Sequence of chain 1.C:
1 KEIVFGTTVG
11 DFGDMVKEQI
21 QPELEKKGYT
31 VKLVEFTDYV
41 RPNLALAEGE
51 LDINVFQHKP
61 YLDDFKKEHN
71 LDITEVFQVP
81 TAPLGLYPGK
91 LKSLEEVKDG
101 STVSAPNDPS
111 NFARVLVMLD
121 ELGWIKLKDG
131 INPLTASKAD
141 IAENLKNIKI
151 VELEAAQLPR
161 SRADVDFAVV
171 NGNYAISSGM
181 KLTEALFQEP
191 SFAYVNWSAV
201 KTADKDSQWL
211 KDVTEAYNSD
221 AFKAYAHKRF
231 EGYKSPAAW

Binding-site contacts:
Ligand atom N contacts residue PHE56 of chain 1.C at 3.7 Å.
Ligand atom O contacts residue HIS58 of chain 1.C at 4.1 Å.
Ligand atom O contacts residue THR81 of chain 1.C at 4.3 Å.
Ligand atom CB contacts residue ASN196 of chain 1.C at 3.6 Å.
Ligand atom SD contacts residue TYR61 of chain 1.C at 3.5 Å.
Ligand atom CA contacts residue ASN171 of chain 1.C at 4.3 Å.
Ligand atom CB contacts residue GLN57 of chain 1.C at 4.0 Å.
Ligand atom C contacts residue ARG114 of chain 1.C at 3.4 Å.
Ligand atom SD contacts residue HIS58 of chain 1.C at 3.4 Å (h-bond).
Ligand atom OXT contacts residue HIS58 of chain 1.C at 4.3 Å.
Ligand atom N contacts residue PHE12 of chain 1.C at 3.7 Å.
Ligand atom CG contacts residue ARG114 of chain 1.C at 4.2 Å.
Ligand atom N contacts residue ASN173 of chain 1.C at 3.3 Å (h-bond).
Ligand atom CG contacts residue TYR39 of chain 1.C at 3.6 Å (hydrophobic).
Ligand atom CG contacts residue ASN171 of chain 1.C at 3.9 Å.
Ligand atom CB contacts residue PHE56 of chain 1.C at 3.2 Å (hydrophobic).
Ligand atom SD contacts residue GLN57 of chain 1.C at 4.0 Å.
Ligand atom CA contacts residue ASN173 of chain 1.C at 3.3 Å.
Ligand atom CG contacts residue ASN111 of chain 1.C at 3.7 Å.
Ligand atom SD contacts residue ASN111 of chain 1.C at 3.6 Å.
Ligand atom CA contacts residue PHE56 of chain 1.C at 4.0 Å (hydrophobic).
Ligand atom C contacts residue HIS58 of chain 1.C at 4.2 Å.
Ligand atom C contacts residue ASN196 of chain 1.C at 3.9 Å.
Ligand atom CA contacts residue ASN196 of chain 1.C at 3.6 Å.
Ligand atom CG contacts residue PHE56 of chain 1.C at 4.3 Å (hydrophobic).
Ligand atom OXT contacts residue ASN171 of chain 1.C at 2.9 Å (h-bond).
Ligand atom CA contacts residue TYR39 of chain 1.C at 3.5 Å (hydrophobic).
Ligand atom CE contacts residue GLN57 of chain 1.C at 3.7 Å.
Ligand atom O contacts residue ASN196 of chain 1.C at 2.9 Å (h-bond).
Ligand atom OXT contacts residue ARG114 of chain 1.C at 2.5 Å (salt-bridge).
Ligand atom CE contacts residue TYR39 of chain 1.C at 3.5 Å (hydrophobic).
Ligand atom CB contacts residue HIS58 of chain 1.C at 4.2 Å.
Ligand atom O contacts residue ARG114 of chain 1.C at 3.8 Å.
Ligand atom CE contacts residue TYR61 of chain 1.C at 3.5 Å (hydrophobic).
Ligand atom N contacts residue ASN196 of chain 1.C at 2.7 Å (h-bond).
Ligand atom CG contacts residue HIS58 of chain 1.C at 3.7 Å.
Ligand atom CE contacts residue PHE56 of chain 1.C at 3.8 Å (hydrophobic).
Ligand atom O contacts residue TYR194 of chain 1.C at 4.1 Å.
Ligand atom CB contacts residue TYR39 of chain 1.C at 3.7 Å (hydrophobic).
Ligand atom C contacts residue ASN171 of chain 1.C at 4.0 Å.

The small molecule below binds the protein below.
Small molecule (SMILES): CSCC[C@H](N)C(=O)O